Binding-site contacts:
Ligand atom C12 contacts residue ALA263 of chain 3.A at 3.9 Å (hydrophobic).
Ligand atom C09 contacts residue ASP293 of chain 3.A at 3.6 Å.
Ligand atom C14 contacts residue HIS269 of chain 3.A at 3.8 Å.
Ligand atom N11 contacts residue GLN417 of chain 3.A at 3.9 Å.
Ligand atom C07 contacts residue THR289 of chain 3.A at 3.9 Å.
Ligand atom C13 contacts residue GLN417 of chain 3.A at 3.8 Å.
Ligand atom C14 contacts residue PRO294 of chain 3.A at 4.3 Å (hydrophobic).
Ligand atom C06 contacts residue ARG262 of chain 3.A at 3.4 Å.
Ligand atom C12 contacts residue GLN417 of chain 3.A at 4.2 Å.
Ligand atom N08 contacts residue LEU261 of chain 3.A at 2.8 Å (h-bond).
Ligand atom C09 contacts residue THR289 of chain 3.A at 3.1 Å.
Ligand atom N11 contacts residue HIS290 of chain 3.A at 4.0 Å.
Ligand atom C10 contacts residue ASP293 of chain 3.A at 4.1 Å.
Ligand atom C07 contacts residue ILE288 of chain 3.A at 3.3 Å (hydrophobic).
Ligand atom C06 contacts residue ILE288 of chain 3.A at 3.3 Å (hydrophobic).
Ligand atom N08 contacts residue THR289 of chain 3.A at 4.0 Å.
Ligand atom C12 contacts residue HIS269 of chain 3.A at 4.3 Å.
Ligand atom C07 contacts residue LEU261 of chain 3.A at 3.7 Å (hydrophobic).
Ligand atom C14 contacts residue HIS290 of chain 3.A at 3.4 Å.
Ligand atom C10 contacts residue HIS269 of chain 3.A at 4.2 Å.
Ligand atom C07 contacts residue ILE287 of chain 3.A at 4.0 Å (hydrophobic).
Ligand atom C13 contacts residue ALA263 of chain 3.A at 3.2 Å (hydrophobic).
Ligand atom C06 contacts residue LEU261 of chain 3.A at 3.4 Å (hydrophobic).
Ligand atom C15 contacts residue HIS269 of chain 3.A at 4.3 Å.
Ligand atom C06 contacts residue GLU260 of chain 3.A at 3.9 Å.
Ligand atom C13 contacts residue TRP202 of chain 3.A at 3.3 Å (hydrophobic).
Ligand atom C15 contacts residue PRO294 of chain 3.A at 3.8 Å (hydrophobic).
Ligand atom C15 contacts residue HIS290 of chain 3.A at 3.4 Å.
Ligand atom C14 contacts residue ASP293 of chain 3.A at 3.8 Å.
Ligand atom C09 contacts residue LEU261 of chain 3.A at 3.7 Å (hydrophobic).
Ligand atom N08 contacts residue ILE287 of chain 3.A at 3.8 Å.
Ligand atom C13 contacts residue LEU261 of chain 3.A at 3.5 Å (hydrophobic).
Ligand atom C07 contacts residue ARG262 of chain 3.A at 3.8 Å.
Ligand atom C06 contacts residue ILE287 of chain 3.A at 4.2 Å (hydrophobic).
Ligand atom N11 contacts residue LEU261 of chain 3.A at 4.3 Å.
Ligand atom C12 contacts residue LEU261 of chain 3.A at 4.2 Å (hydrophobic).
Ligand atom C10 contacts residue THR289 of chain 3.A at 4.3 Å.
Ligand atom C10 contacts residue LEU261 of chain 3.A at 3.4 Å (hydrophobic).
Ligand atom C13 contacts residue ARG262 of chain 3.A at 3.7 Å.
Ligand atom C15 contacts residue GLN417 of chain 3.A at 4.0 Å.

A small-molecule ligand and the protein it binds are described below.
Small molecule (SMILES): CCN(CC)CCNC(=O)CSc1nc(N)c2c3c(sc2n1)CCCC3

Sequence of chain 3.A:
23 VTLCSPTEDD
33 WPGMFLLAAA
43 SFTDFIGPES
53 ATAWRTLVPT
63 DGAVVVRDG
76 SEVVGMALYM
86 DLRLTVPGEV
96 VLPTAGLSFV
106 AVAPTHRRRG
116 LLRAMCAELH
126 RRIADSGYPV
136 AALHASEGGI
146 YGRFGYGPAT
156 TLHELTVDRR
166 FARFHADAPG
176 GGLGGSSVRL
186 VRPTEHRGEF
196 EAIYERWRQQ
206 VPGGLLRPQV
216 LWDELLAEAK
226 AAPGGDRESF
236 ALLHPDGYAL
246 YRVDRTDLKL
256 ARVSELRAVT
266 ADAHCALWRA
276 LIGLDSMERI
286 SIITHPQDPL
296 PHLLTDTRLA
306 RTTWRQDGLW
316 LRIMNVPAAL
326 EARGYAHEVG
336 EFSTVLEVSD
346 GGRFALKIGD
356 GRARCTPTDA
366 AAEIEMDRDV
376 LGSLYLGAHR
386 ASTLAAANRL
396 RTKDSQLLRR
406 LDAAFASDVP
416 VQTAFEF